Binding-site contacts:
Ligand atom F10 contacts residue DMS1 of chain 1.E at 3.7 Å.
Ligand atom F09 contacts residue GLY169 of chain 1.A at 3.2 Å.
Ligand atom N01 contacts residue GLY126 of chain 1.A at 4.0 Å.
Ligand atom C07 contacts residue GLY169 of chain 1.A at 4.2 Å.
Ligand atom C03 contacts residue ASP308 of chain 1.A at 3.5 Å.
Ligand atom C12 contacts residue GLY169 of chain 1.A at 3.8 Å.
Ligand atom N01 contacts residue ASP308 of chain 1.A at 2.6 Å (salt-bridge).
Ligand atom C04 contacts residue ASP308 of chain 1.A at 3.6 Å.
Ligand atom C11 contacts residue DMS1 of chain 1.E at 4.3 Å.
Ligand atom C11 contacts residue DMS1 of chain 1.D at 3.7 Å.
Ligand atom C04 contacts residue PHE283 of chain 1.A at 3.9 Å (hydrophobic).
Ligand atom F08 contacts residue ILE393 of chain 1.A at 3.9 Å.
Ligand atom C04 contacts residue GLY126 of chain 1.A at 3.0 Å.
Ligand atom C03 contacts residue DMS1 of chain 1.E at 3.8 Å.
Ligand atom C05 contacts residue ILE306 of chain 1.A at 4.3 Å (hydrophobic).
Ligand atom C07 contacts residue DMS1 of chain 1.D at 4.1 Å.
Ligand atom C06 contacts residue DMS1 of chain 1.D at 4.2 Å.
Ligand atom F09 contacts residue ILE389 of chain 1.A at 4.0 Å.
Ligand atom C11 contacts residue GLY169 of chain 1.A at 3.3 Å.
Ligand atom C06 contacts residue DMS1 of chain 1.E at 4.3 Å.
Ligand atom F08 contacts residue ILE391 of chain 1.A at 3.2 Å.
Ligand atom F09 contacts residue DMS1 of chain 1.D at 3.1 Å.
Ligand atom N01 contacts residue THR311 of chain 1.A at 3.7 Å.
Ligand atom C02 contacts residue TYR168 of chain 1.A at 4.3 Å (hydrophobic).
Ligand atom C12 contacts residue ASP308 of chain 1.A at 4.1 Å.
Ligand atom F08 contacts residue ILE389 of chain 1.A at 4.2 Å.
Ligand atom C02 contacts residue ASP124 of chain 1.A at 3.2 Å.
Ligand atom N01 contacts residue GLY310 of chain 1.A at 3.7 Å.
Ligand atom C05 contacts residue DMS1 of chain 1.E at 4.0 Å.
Ligand atom C02 contacts residue GLY126 of chain 1.A at 3.5 Å.
Ligand atom C02 contacts residue DMS1 of chain 1.E at 4.2 Å.
Ligand atom C02 contacts residue SER127 of chain 1.A at 4.2 Å.
Ligand atom C06 contacts residue GLY169 of chain 1.A at 4.2 Å.
Ligand atom C05 contacts residue PHE283 of chain 1.A at 3.8 Å (hydrophobic).
Ligand atom C02 contacts residue ASP308 of chain 1.A at 3.5 Å.
Ligand atom C12 contacts residue DMS1 of chain 1.E at 4.0 Å.
Ligand atom C03 contacts residue GLY126 of chain 1.A at 3.7 Å.
Ligand atom C04 contacts residue DMS1 of chain 1.E at 4.0 Å.
Ligand atom N01 contacts residue ASP124 of chain 1.A at 2.8 Å (salt-bridge).
Ligand atom C05 contacts residue GLY126 of chain 1.A at 4.0 Å.

The protein below binds the small molecule below.
Small molecule (SMILES): NCc1ccc(C(F)(F)F)cc1

Sequence of chain 1.A:
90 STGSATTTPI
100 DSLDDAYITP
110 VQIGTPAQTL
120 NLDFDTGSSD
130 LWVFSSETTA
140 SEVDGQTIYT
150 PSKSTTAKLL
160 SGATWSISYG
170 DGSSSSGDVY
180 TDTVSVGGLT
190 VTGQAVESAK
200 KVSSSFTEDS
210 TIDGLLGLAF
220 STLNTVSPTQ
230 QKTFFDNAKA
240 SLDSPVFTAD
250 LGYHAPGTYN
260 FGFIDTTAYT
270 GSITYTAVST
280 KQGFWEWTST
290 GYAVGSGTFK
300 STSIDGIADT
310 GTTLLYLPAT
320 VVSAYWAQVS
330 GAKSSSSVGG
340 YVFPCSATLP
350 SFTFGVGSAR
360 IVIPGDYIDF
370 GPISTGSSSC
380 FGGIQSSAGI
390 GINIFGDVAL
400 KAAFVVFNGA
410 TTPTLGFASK